Sequence of chain 1.A:
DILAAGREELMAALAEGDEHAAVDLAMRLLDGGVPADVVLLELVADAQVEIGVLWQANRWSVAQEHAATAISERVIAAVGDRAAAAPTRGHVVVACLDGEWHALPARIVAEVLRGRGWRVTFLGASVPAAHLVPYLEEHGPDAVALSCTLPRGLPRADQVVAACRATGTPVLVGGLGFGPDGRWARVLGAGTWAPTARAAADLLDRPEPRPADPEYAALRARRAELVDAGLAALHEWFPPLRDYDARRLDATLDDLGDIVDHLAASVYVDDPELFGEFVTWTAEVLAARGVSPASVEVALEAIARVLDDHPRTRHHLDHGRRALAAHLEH

Binding-site contacts:
Ligand atom O2D contacts residue HIS131 of chain 1.B at 2.9 Å (h-bond).
Ligand atom ND contacts residue ASP264 of chain 1.A at 2.6 Å (salt-bridge).
Ligand atom O1D contacts residue HIS131 of chain 1.B at 3.1 Å (h-bond).
Ligand atom CHD contacts residue VAL294 of chain 1.A at 3.6 Å (hydrophobic).
Ligand atom CAC contacts residue TRP290 of chain 1.A at 3.6 Å (hydrophobic).
Ligand atom OB contacts residue ASP264 of chain 1.A at 3.1 Å.
Ligand atom CMC contacts residue ASP267 of chain 1.A at 3.5 Å.
Ligand atom C4D contacts residue ASP264 of chain 1.A at 3.6 Å.
Ligand atom CHB contacts residue THR261 of chain 1.A at 3.4 Å.
Ligand atom CAA contacts residue ARG256 of chain 1.A at 3.6 Å.
Ligand atom CBB contacts residue SER304 of chain 1.A at 3.5 Å.
Ligand atom CGD contacts residue HIS131 of chain 1.B at 3.4 Å.
Ligand atom C4B contacts residue LEU295 of chain 1.A at 3.6 Å (hydrophobic).
Ligand atom C4C contacts residue ASP264 of chain 1.A at 3.7 Å.
Ligand atom C2C contacts residue TRP290 of chain 1.A at 3.6 Å (hydrophobic).
Ligand atom C3D contacts residue ARG298 of chain 1.A at 3.8 Å.
Ligand atom C1D contacts residue VAL294 of chain 1.A at 3.8 Å (hydrophobic).
Ligand atom CMA contacts residue TYR253 of chain 1.A at 3.5 Å (hydrophobic).
Ligand atom CGA contacts residue ARG256 of chain 1.A at 3.4 Å.
Ligand atom O2A contacts residue ARG256 of chain 1.A at 2.3 Å (salt-bridge).
Ligand atom ND contacts residue LEU295 of chain 1.A at 3.6 Å.
Ligand atom C1A contacts residue ASP264 of chain 1.A at 3.8 Å.
Ligand atom OC contacts residue B121 of chain 1.C at 2.9 Å (h-bond).
Ligand atom C4B contacts residue ASP264 of chain 1.A at 3.5 Å.
Ligand atom NA contacts residue ASP264 of chain 1.A at 2.8 Å (salt-bridge).
Ligand atom NB contacts residue ASP264 of chain 1.A at 2.8 Å (salt-bridge).
Ligand atom CMD contacts residue TRP55 of chain 1.A at 3.6 Å (hydrophobic).
Ligand atom CHD contacts residue ASP264 of chain 1.A at 3.4 Å.
Ligand atom CMC contacts residue TRP290 of chain 1.A at 3.6 Å (hydrophobic).
Ligand atom C3B contacts residue SER304 of chain 1.A at 3.7 Å.
Ligand atom CAB contacts residue SER304 of chain 1.A at 3.4 Å.
Ligand atom OB contacts residue LEU295 of chain 1.A at 3.6 Å.
Ligand atom CAD contacts residue ARG298 of chain 1.A at 3.4 Å.
Ligand atom C1D contacts residue ASP264 of chain 1.A at 3.4 Å.
Ligand atom CMD contacts residue VAL294 of chain 1.A at 3.7 Å (hydrophobic).
Ligand atom OB contacts residue ILE268 of chain 1.A at 3.7 Å.
Ligand atom CMB contacts residue PHE247 of chain 1.A at 3.7 Å (hydrophobic).
Ligand atom NB contacts residue LEU295 of chain 1.A at 3.6 Å.
Ligand atom C3C contacts residue TRP290 of chain 1.A at 3.7 Å (hydrophobic).
Ligand atom NA contacts residue LEU295 of chain 1.A at 3.6 Å.

Sequence of chain 1.B:
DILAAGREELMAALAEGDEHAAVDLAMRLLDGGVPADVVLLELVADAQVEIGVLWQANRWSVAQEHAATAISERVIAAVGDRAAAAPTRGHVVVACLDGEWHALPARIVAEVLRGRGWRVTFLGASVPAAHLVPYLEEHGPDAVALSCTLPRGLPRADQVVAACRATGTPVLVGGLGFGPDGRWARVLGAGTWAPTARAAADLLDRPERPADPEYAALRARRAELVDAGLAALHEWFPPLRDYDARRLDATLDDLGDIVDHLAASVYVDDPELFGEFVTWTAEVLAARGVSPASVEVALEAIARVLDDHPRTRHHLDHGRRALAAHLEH

This small molecule binds to this protein.
Small molecule (SMILES): C=CC1=C(C)/C(=C/c2[nH]c(/C=C3\N=C(/C=C4\NC(=O)C(C)=C4C=C)C(C)=C3CCC(=O)O)c(CCC(=O)O)c2C)NC1=O